This protein binds this small molecule.
Small molecule (SMILES): CC(=O)N[C@@H]1[C@@H](O)[C@H](O)[C@@H](CO)O[C@H]1O

Sequence of chain 43.E:
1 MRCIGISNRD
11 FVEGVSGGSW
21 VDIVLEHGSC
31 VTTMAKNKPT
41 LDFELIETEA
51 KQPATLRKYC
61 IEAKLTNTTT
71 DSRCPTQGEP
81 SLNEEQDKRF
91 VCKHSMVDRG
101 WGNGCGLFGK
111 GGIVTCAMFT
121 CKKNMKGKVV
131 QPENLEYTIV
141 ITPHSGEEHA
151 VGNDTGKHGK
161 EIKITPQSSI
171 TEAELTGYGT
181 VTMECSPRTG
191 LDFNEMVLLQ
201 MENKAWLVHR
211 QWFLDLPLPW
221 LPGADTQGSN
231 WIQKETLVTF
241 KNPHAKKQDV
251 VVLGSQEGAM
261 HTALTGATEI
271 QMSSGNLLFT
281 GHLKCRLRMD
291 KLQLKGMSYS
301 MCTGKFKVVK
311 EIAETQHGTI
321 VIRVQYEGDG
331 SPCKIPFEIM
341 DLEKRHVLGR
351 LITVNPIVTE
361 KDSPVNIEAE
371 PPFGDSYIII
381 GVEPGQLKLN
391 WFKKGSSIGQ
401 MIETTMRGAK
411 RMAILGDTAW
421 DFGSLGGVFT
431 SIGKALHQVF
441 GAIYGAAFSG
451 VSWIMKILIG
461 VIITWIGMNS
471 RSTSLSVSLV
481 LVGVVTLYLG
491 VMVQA

Binding-site contacts:
Ligand atom O7 contacts residue ASN67 of chain 43.E at 4.5 Å.
Ligand atom C4 contacts residue ASN67 of chain 43.E at 4.2 Å.
Ligand atom O7 contacts residue MET118 of chain 43.E at 3.5 Å.
Ligand atom O7 contacts residue ARG89 of chain 43.E at 4.2 Å.
Ligand atom C3 contacts residue ASN67 of chain 43.E at 3.6 Å.
Ligand atom O5 contacts residue ASN67 of chain 43.E at 2.4 Å (h-bond).
Ligand atom C2 contacts residue ASN67 of chain 43.E at 2.4 Å.
Ligand atom N2 contacts residue ASN67 of chain 43.E at 3.3 Å (h-bond).
Ligand atom C7 contacts residue MET118 of chain 43.E at 3.8 Å (hydrophobic).
Ligand atom C8 contacts residue ASN67 of chain 43.E at 3.6 Å.
Ligand atom C7 contacts residue ASN67 of chain 43.E at 3.8 Å.
Ligand atom C8 contacts residue MET118 of chain 43.E at 4.1 Å (hydrophobic).
Ligand atom C8 contacts residue PHE90 of chain 43.E at 4.4 Å (hydrophobic).
Ligand atom C1 contacts residue ASN67 of chain 43.E at 1.4 Å.
Ligand atom C5 contacts residue ASN67 of chain 43.E at 3.7 Å.
Ligand atom O3 contacts residue ASN67 of chain 43.E at 3.8 Å.